The protein below binds the small molecule below.
Small molecule (SMILES): CC(=O)N[C@@H]1[C@@H](O)[C@H](O)[C@@H](CO)O[C@H]1O

Sequence of chain 1.A:
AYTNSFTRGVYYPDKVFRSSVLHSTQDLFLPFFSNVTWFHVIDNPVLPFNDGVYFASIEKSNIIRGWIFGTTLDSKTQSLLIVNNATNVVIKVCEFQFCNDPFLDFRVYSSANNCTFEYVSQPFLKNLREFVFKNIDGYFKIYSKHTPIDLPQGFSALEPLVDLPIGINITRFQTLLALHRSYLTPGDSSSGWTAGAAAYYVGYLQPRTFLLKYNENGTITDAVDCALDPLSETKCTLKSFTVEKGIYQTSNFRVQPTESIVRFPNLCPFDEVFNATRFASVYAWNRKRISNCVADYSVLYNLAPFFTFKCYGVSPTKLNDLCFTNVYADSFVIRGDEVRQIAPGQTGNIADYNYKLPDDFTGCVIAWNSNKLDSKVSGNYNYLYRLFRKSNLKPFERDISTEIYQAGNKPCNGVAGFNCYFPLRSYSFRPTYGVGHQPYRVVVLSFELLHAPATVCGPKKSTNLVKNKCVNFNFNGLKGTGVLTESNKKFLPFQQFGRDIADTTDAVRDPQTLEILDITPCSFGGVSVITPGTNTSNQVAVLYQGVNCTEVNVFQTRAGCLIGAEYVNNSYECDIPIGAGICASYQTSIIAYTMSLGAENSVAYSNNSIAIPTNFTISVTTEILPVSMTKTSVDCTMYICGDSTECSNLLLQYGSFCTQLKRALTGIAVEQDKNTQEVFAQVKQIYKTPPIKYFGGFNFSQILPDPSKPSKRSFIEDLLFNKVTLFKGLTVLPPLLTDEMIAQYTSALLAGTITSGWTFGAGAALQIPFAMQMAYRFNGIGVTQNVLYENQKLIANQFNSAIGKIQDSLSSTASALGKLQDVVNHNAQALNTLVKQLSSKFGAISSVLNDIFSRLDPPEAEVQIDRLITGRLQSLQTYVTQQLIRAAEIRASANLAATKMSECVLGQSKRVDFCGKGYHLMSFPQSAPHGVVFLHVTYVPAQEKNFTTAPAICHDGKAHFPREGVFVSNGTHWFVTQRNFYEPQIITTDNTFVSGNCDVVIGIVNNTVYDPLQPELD

Binding-site contacts:
Ligand atom C1 contacts residue ASN1048 of chain 1.A at 1.4 Å.
Ligand atom C6 contacts residue ALA680 of chain 1.A at 4.3 Å (hydrophobic).
Ligand atom C3 contacts residue ASN1048 of chain 1.A at 3.8 Å.
Ligand atom C8 contacts residue ASN1048 of chain 1.A at 4.3 Å.
Ligand atom C8 contacts residue LYS1047 of chain 1.A at 4.1 Å.
Ligand atom C7 contacts residue ASN1048 of chain 1.A at 3.6 Å.
Ligand atom C2 contacts residue ASN1048 of chain 1.A at 2.4 Å.
Ligand atom C8 contacts residue GLU1046 of chain 1.A at 3.5 Å.
Ligand atom N2 contacts residue ASN1048 of chain 1.A at 2.9 Å (h-bond).
Ligand atom O7 contacts residue ASN1048 of chain 1.A at 3.9 Å.
Ligand atom C4 contacts residue ASN1048 of chain 1.A at 4.2 Å.
Ligand atom C5 contacts residue ALA680 of chain 1.A at 4.2 Å (hydrophobic).
Ligand atom O5 contacts residue ASN1048 of chain 1.A at 2.4 Å (h-bond).
Ligand atom C5 contacts residue ASN1048 of chain 1.A at 3.7 Å.